Sequence of chain 1.A:
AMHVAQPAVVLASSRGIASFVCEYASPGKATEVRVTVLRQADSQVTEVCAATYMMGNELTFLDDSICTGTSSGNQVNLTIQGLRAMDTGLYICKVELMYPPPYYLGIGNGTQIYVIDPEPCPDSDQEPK

This small molecule binds to this protein.
Small molecule (SMILES): CC(=O)N[C@H]1[C@H](O[C@H]2[C@H](O)[C@@H](NC(C)=O)CO[C@@H]2CO[C@H]2O[C@@H](C)[C@@H](O)[C@@H](O)[C@@H]2O)O[C@H](CO)[C@@H](O[C@@H]2O[C@H](CO)[C@@H](O)[C@H](O)[C@@H]2O)[C@@H]1O

Binding-site contacts:
Ligand atom O7 contacts residue ASN109 of chain 1.A at 4.3 Å.
Ligand atom C3 contacts residue ASN109 of chain 1.A at 3.8 Å.
Ligand atom C4 contacts residue ASN109 of chain 1.A at 4.2 Å.
Ligand atom C1 contacts residue ASN109 of chain 1.A at 1.4 Å.
Ligand atom C8 contacts residue ILE92 of chain 1.A at 4.4 Å (hydrophobic).
Ligand atom O5 contacts residue ASN109 of chain 1.A at 2.4 Å (h-bond).
Ligand atom C5 contacts residue ASN109 of chain 1.A at 3.7 Å.
Ligand atom C8 contacts residue ILE107 of chain 1.A at 3.3 Å (hydrophobic).
Ligand atom C2 contacts residue ASN109 of chain 1.A at 2.4 Å.
Ligand atom N2 contacts residue ASN109 of chain 1.A at 2.9 Å (h-bond).
Ligand atom C8 contacts residue ASN109 of chain 1.A at 3.9 Å.
Ligand atom C7 contacts residue ASN109 of chain 1.A at 3.8 Å.
Ligand atom C7 contacts residue GLY108 of chain 1.A at 3.9 Å.
Ligand atom N2 contacts residue GLY108 of chain 1.A at 4.3 Å.
Ligand atom C8 contacts residue GLY108 of chain 1.A at 3.1 Å.